A protein and the small-molecule ligand that binds it are described below.
Small molecule (SMILES): CC(=O)N[C@@H]1[C@@H](O)[C@H](O)[C@@H](CO)O[C@H]1O

Sequence of chain 1.A:
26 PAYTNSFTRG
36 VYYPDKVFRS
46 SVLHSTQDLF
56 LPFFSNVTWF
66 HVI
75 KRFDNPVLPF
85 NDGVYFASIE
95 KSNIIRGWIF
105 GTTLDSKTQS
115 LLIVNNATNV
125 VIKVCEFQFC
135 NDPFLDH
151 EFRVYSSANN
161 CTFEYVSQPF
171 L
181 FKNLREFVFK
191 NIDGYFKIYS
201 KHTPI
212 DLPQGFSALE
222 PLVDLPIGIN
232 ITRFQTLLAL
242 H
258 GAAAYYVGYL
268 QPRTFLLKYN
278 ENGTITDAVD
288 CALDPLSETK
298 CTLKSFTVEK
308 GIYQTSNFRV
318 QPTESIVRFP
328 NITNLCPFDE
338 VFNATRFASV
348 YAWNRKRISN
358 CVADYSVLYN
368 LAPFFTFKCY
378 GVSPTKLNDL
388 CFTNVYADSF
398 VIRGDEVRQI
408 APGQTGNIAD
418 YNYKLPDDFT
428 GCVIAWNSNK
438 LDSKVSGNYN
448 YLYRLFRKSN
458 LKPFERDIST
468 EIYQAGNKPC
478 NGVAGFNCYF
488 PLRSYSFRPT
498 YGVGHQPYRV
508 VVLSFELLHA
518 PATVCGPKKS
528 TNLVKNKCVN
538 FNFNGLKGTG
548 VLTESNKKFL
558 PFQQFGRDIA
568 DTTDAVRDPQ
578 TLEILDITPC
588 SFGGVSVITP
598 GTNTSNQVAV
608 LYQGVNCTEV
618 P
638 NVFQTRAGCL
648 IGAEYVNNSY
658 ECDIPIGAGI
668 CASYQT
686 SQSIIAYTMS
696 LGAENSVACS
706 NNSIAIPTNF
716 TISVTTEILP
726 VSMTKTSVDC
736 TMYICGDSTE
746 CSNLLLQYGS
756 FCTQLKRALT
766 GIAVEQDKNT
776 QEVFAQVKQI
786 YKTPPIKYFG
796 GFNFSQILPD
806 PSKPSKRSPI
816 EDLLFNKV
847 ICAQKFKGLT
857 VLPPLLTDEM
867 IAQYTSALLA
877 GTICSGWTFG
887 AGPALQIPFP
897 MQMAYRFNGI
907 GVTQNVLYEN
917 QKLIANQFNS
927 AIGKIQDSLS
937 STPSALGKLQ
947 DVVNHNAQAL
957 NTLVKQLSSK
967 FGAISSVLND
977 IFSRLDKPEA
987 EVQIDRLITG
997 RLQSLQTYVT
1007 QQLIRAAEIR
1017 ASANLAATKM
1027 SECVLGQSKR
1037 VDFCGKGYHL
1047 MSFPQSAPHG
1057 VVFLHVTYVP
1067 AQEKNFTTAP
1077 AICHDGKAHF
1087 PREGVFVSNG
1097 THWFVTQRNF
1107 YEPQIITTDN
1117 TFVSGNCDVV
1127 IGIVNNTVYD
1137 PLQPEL

Binding-site contacts:
Ligand atom C5 contacts residue ASN328 of chain 1.A at 3.6 Å.
Ligand atom C3 contacts residue ASN328 of chain 1.A at 3.8 Å.
Ligand atom C7 contacts residue ASN328 of chain 1.A at 3.4 Å.
Ligand atom C2 contacts residue ASN328 of chain 1.A at 2.5 Å.
Ligand atom O7 contacts residue GLN577 of chain 1.A at 3.9 Å.
Ligand atom O5 contacts residue GLN577 of chain 1.A at 4.5 Å.
Ligand atom C4 contacts residue ASN328 of chain 1.A at 4.2 Å.
Ligand atom N2 contacts residue ASN328 of chain 1.A at 2.7 Å (h-bond).
Ligand atom C1 contacts residue ASN328 of chain 1.A at 1.4 Å.
Ligand atom C8 contacts residue ASN328 of chain 1.A at 3.8 Å.
Ligand atom O5 contacts residue ASN328 of chain 1.A at 2.3 Å (h-bond).
Ligand atom C6 contacts residue GLN577 of chain 1.A at 3.8 Å.
Ligand atom O7 contacts residue ASN328 of chain 1.A at 4.0 Å.